Sequence of chain 53.C:
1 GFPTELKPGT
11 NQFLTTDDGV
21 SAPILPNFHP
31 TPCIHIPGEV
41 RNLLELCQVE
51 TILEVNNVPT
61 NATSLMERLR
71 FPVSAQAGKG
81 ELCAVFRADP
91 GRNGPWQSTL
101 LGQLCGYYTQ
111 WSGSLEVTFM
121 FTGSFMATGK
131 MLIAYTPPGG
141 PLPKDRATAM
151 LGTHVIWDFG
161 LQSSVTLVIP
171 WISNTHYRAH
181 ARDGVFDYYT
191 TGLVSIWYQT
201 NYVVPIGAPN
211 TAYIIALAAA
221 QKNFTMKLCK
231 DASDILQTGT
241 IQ

Sequence of chain 54.C:
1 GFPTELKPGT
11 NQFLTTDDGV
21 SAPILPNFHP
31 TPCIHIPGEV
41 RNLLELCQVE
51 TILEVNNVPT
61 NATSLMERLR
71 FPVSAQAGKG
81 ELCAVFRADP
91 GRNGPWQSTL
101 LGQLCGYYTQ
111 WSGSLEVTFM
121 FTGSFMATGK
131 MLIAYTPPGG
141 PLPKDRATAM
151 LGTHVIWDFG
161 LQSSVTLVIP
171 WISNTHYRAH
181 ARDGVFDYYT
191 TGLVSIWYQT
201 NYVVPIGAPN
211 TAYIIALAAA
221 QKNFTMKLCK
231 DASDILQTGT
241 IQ

Binding-site contacts:
Ligand atom OAE contacts residue ASP112 of chain 53.A at 3.6 Å.
Ligand atom CAH contacts residue TRP203 of chain 53.A at 3.5 Å (hydrophobic).
Ligand atom CAH contacts residue ASN228 of chain 53.A at 3.4 Å.
Ligand atom CAL contacts residue ILE111 of chain 53.A at 3.7 Å (hydrophobic).
Ligand atom CBC contacts residue TRP203 of chain 53.A at 3.6 Å (hydrophobic).
Ligand atom CAN contacts residue PHE155 of chain 53.A at 3.8 Å (hydrophobic).
Ligand atom CAH contacts residue GLN202 of chain 53.A at 3.2 Å.
Ligand atom CAS contacts residue TYR201 of chain 53.A at 3.5 Å (hydrophobic).
Ligand atom CAO contacts residue PHE135 of chain 53.A at 3.8 Å (hydrophobic).
Ligand atom OAX contacts residue MET195 of chain 53.A at 3.6 Å.
Ligand atom CAT contacts residue ASN228 of chain 53.A at 3.5 Å.
Ligand atom CAY contacts residue ASP112 of chain 53.A at 3.8 Å.
Ligand atom CAY contacts residue THR114 of chain 53.A at 3.8 Å.
Ligand atom OAD contacts residue ALA275 of chain 53.A at 3.2 Å.
Ligand atom CAA contacts residue TYR153 of chain 53.A at 3.5 Å (hydrophobic).
Ligand atom OAD contacts residue LYS274 of chain 53.A at 3.0 Å (salt-bridge).
Ligand atom NAC contacts residue ASP112 of chain 53.A at 2.5 Å (salt-bridge).
Ligand atom CAI contacts residue PHE135 of chain 53.A at 3.7 Å (hydrophobic).
Ligand atom CAJ contacts residue PHE155 of chain 53.A at 3.7 Å (hydrophobic).
Ligand atom OAE contacts residue ILE113 of chain 53.A at 3.3 Å (h-bond).
Ligand atom CBC contacts residue ASN228 of chain 53.A at 3.8 Å.
Ligand atom CAS contacts residue TRP203 of chain 53.A at 3.8 Å (hydrophobic).
Ligand atom CAG contacts residue TRP203 of chain 53.A at 3.7 Å (hydrophobic).
Ligand atom CAG contacts residue GLN202 of chain 53.A at 3.3 Å.
Ligand atom CAG contacts residue ASN228 of chain 53.A at 3.6 Å.
Ligand atom NAU contacts residue PHE155 of chain 53.A at 3.7 Å.
Ligand atom CAT contacts residue TRP203 of chain 53.A at 3.6 Å (hydrophobic).
Ligand atom CAA contacts residue VAL179 of chain 53.A at 3.2 Å (hydrophobic).
Ligand atom NAC contacts residue THR114 of chain 53.A at 3.3 Å (h-bond).
Ligand atom CAO contacts residue ILE111 of chain 53.A at 3.8 Å (hydrophobic).
Ligand atom CAN contacts residue PRO177 of chain 53.A at 3.4 Å (hydrophobic).
Ligand atom CAA contacts residue SER178 of chain 53.A at 3.5 Å.
Ligand atom CBB contacts residue ILE111 of chain 53.A at 3.6 Å (hydrophobic).
Ligand atom CAP contacts residue ILE111 of chain 53.A at 3.8 Å (hydrophobic).
Ligand atom NBG contacts residue TRP203 of chain 53.A at 3.3 Å.
Ligand atom OAX contacts residue ILE111 of chain 53.A at 3.5 Å.
Ligand atom CAZ contacts residue TRP203 of chain 53.A at 3.5 Å (hydrophobic).
Ligand atom CAK contacts residue PHE135 of chain 53.A at 3.6 Å (hydrophobic).
Ligand atom CAA contacts residue PRO177 of chain 53.A at 3.5 Å (hydrophobic).
Ligand atom CAL contacts residue PHE155 of chain 53.A at 3.6 Å (hydrophobic).

A protein and the small-molecule ligand that binds it are described below.
Small molecule (SMILES): CCO/N=C/c1ccc(OCC[C@@H](C)CCN2CCN(c3ccnc(C(N)=O)c3)C2=O)cc1

Sequence of chain 53.A:
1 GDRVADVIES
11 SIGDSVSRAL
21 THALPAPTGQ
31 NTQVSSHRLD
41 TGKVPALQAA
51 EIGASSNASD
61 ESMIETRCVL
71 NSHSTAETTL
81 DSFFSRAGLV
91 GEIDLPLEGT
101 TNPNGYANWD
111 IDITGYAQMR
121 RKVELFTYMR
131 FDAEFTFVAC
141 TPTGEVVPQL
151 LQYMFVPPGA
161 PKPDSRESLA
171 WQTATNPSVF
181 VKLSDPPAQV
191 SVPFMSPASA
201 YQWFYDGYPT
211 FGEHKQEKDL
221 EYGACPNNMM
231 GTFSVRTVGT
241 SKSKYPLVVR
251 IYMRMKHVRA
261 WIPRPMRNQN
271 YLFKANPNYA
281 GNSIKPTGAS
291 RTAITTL